Binding-site contacts:
Ligand atom C4 contacts residue GLY78 of chain 5.E at 3.3 Å.
Ligand atom O1B contacts residue TYR72 of chain 5.E at 3.8 Å.
Ligand atom C8 contacts residue ARG77 of chain 5.E at 4.2 Å.
Ligand atom O1B contacts residue SER89 of chain 5.E at 4.1 Å.
Ligand atom O1B contacts residue ARG77 of chain 5.E at 2.8 Å (salt-bridge).
Ligand atom O4 contacts residue HIS298 of chain 5.E at 3.0 Å (h-bond).
Ligand atom O1A contacts residue TYR72 of chain 5.E at 3.5 Å.
Ligand atom C1 contacts residue TYR72 of chain 5.E at 3.8 Å (hydrophobic).
Ligand atom O1A contacts residue ARG77 of chain 5.E at 3.1 Å (salt-bridge).
Ligand atom O4 contacts residue TYR72 of chain 5.E at 4.2 Å.
Ligand atom O4 contacts residue ILE79 of chain 5.E at 3.5 Å (h-bond).
Ligand atom C1 contacts residue SER89 of chain 5.E at 4.2 Å.
Ligand atom C4 contacts residue TYR72 of chain 5.E at 3.4 Å (hydrophobic).
Ligand atom O4 contacts residue GLY78 of chain 5.E at 3.0 Å.
Ligand atom C6 contacts residue TYR72 of chain 5.E at 3.3 Å (hydrophobic).
Ligand atom C8 contacts residue TYR72 of chain 5.E at 4.1 Å (hydrophobic).
Ligand atom O3 contacts residue GLY78 of chain 5.E at 3.6 Å.
Ligand atom O4 contacts residue VAL296 of chain 5.E at 4.0 Å.
Ligand atom O6 contacts residue ASN93 of chain 5.E at 3.5 Å (h-bond).
Ligand atom O8 contacts residue TYR72 of chain 5.E at 3.5 Å (h-bond).
Ligand atom C1 contacts residue GLY78 of chain 5.E at 4.0 Å.
Ligand atom C6 contacts residue ASN93 of chain 5.E at 3.4 Å.
Ligand atom O1A contacts residue GLY78 of chain 5.E at 3.3 Å (h-bond).
Ligand atom C7 contacts residue TYR72 of chain 5.E at 3.9 Å (hydrophobic).
Ligand atom N5 contacts residue TYR72 of chain 5.E at 3.1 Å (h-bond).
Ligand atom O4 contacts residue THR291 of chain 5.E at 3.4 Å.
Ligand atom C2 contacts residue GLY78 of chain 5.E at 4.1 Å.
Ligand atom O10 contacts residue THR291 of chain 5.E at 3.8 Å.
Ligand atom C4 contacts residue HIS298 of chain 5.E at 3.6 Å.
Ligand atom O1A contacts residue SER89 of chain 5.E at 3.4 Å (h-bond).
Ligand atom C5 contacts residue ASN93 of chain 5.E at 4.1 Å.
Ligand atom C3 contacts residue GLY78 of chain 5.E at 4.0 Å.
Ligand atom O10 contacts residue ASN293 of chain 5.E at 3.9 Å.
Ligand atom C3 contacts residue GLY78 of chain 5.E at 4.0 Å.
Ligand atom O1B contacts residue ASN80 of chain 5.E at 4.2 Å.
Ligand atom C3 contacts residue HIS298 of chain 5.E at 3.8 Å.
Ligand atom C11 contacts residue ASP85 of chain 5.A at 3.8 Å.
Ligand atom C5 contacts residue TYR72 of chain 5.E at 3.4 Å (hydrophobic).
Ligand atom C1 contacts residue ARG77 of chain 5.E at 3.4 Å.
Ligand atom C3 contacts residue VAL296 of chain 5.E at 3.7 Å (hydrophobic).

Sequence of chain 5.A:
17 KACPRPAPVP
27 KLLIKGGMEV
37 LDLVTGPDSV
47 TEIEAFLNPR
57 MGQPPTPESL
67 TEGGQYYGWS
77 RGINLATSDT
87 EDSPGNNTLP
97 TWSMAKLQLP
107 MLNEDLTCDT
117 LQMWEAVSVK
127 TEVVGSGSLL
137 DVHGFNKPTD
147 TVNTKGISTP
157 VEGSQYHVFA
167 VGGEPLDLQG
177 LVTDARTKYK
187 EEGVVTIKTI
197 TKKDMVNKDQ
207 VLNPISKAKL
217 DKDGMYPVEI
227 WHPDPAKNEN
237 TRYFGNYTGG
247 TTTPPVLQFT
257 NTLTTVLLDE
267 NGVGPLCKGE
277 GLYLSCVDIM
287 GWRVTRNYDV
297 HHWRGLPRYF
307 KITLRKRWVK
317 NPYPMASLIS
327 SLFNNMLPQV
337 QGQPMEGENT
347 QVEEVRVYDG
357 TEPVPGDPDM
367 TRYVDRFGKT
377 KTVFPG

The small molecule below binds the protein below.
Small molecule (SMILES): CC(=O)N[C@@H]1[C@@H](O[C@@H]2O[C@H](CO)[C@H](O)[C@H](O[C@]3(C(=O)O)C[C@H](O)[C@@H](NC(C)=O)[C@H]([C@H](O)[C@H](O)CO)O3)[C@H]2O)[C@H](O)[C@@H](CO[C@]2(C(=O)O)C[C@H](O)[C@@H](NC(C)=O)[C@H]([C@H](O)[C@H](O)CO)O2)O[C@H]1O

Sequence of chain 5.E:
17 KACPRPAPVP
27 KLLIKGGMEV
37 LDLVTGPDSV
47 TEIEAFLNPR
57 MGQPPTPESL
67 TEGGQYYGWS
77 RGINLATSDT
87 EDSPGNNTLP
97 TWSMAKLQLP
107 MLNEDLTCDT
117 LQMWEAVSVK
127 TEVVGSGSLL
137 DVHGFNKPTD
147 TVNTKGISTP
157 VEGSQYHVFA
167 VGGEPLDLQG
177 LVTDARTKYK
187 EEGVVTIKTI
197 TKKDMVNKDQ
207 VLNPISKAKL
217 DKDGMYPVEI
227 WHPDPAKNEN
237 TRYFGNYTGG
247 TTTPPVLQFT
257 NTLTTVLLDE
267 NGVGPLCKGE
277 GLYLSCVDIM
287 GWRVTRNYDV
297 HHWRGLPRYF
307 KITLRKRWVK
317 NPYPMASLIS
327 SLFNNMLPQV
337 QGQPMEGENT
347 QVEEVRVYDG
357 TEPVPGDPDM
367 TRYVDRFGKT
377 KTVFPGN